Sequence of chain 1.D:
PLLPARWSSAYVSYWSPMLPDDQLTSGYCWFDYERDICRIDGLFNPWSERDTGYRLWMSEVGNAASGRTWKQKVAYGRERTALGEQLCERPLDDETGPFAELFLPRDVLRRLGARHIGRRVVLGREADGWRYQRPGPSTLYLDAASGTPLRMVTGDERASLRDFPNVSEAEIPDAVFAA

Binding-site contacts:
Ligand atom C4' contacts residue TYR20 of chain 1.D at 4.1 Å (hydrophobic).
Ligand atom C6' contacts residue ILE49 of chain 1.D at 3.8 Å (hydrophobic).
Ligand atom C3' contacts residue ARG175 of chain 1.D at 3.6 Å.
Ligand atom C2' contacts residue PPY1 of chain 1.N at 3.5 Å.
Ligand atom C2 contacts residue ARG175 of chain 1.D at 3.3 Å.
Ligand atom O3 contacts residue PPY1 of chain 1.N at 3.6 Å.
Ligand atom C1' contacts residue MET163 of chain 1.D at 4.3 Å (hydrophobic).
Ligand atom C3' contacts residue PPY1 of chain 1.N at 3.8 Å.
Ligand atom C1' contacts residue ARG175 of chain 1.D at 3.7 Å.
Ligand atom C3 contacts residue PHE112 of chain 1.D at 3.3 Å (hydrophobic).
Ligand atom C6' contacts residue PHE112 of chain 1.D at 4.2 Å (hydrophobic).
Ligand atom C4' contacts residue ILE49 of chain 1.D at 3.9 Å (hydrophobic).
Ligand atom C2' contacts residue ARG175 of chain 1.D at 3.3 Å.
Ligand atom C5' contacts residue PHE177 of chain 1.D at 3.8 Å (hydrophobic).
Ligand atom C5' contacts residue PHE40 of chain 1.D at 4.0 Å (hydrophobic).
Ligand atom O2 contacts residue ARG175 of chain 1.D at 4.3 Å.
Ligand atom O3 contacts residue ARG175 of chain 1.D at 3.5 Å (salt-bridge).
Ligand atom C6' contacts residue MET163 of chain 1.D at 4.1 Å (hydrophobic).
Ligand atom C1' contacts residue ILE49 of chain 1.D at 3.6 Å (hydrophobic).
Ligand atom O1 contacts residue MET163 of chain 1.D at 3.7 Å.
Ligand atom O2 contacts residue PHE112 of chain 1.D at 3.2 Å.
Ligand atom C6' contacts residue PHE40 of chain 1.D at 3.9 Å (hydrophobic).
Ligand atom C1 contacts residue PHE112 of chain 1.D at 3.3 Å (hydrophobic).
Ligand atom C3' contacts residue ILE49 of chain 1.D at 3.6 Å (hydrophobic).
Ligand atom C6' contacts residue ARG175 of chain 1.D at 4.2 Å.
Ligand atom O1 contacts residue PHE112 of chain 1.D at 3.9 Å.
Ligand atom C5' contacts residue CYS38 of chain 1.D at 4.0 Å (hydrophobic).
Ligand atom C2 contacts residue PHE112 of chain 1.D at 3.4 Å (hydrophobic).
Ligand atom C3 contacts residue MET163 of chain 1.D at 3.9 Å (hydrophobic).
Ligand atom C4' contacts residue CYS38 of chain 1.D at 4.0 Å (hydrophobic).
Ligand atom C1' contacts residue PHE112 of chain 1.D at 4.1 Å (hydrophobic).
Ligand atom O3 contacts residue PHE112 of chain 1.D at 3.8 Å.
Ligand atom C5' contacts residue ILE49 of chain 1.D at 4.0 Å (hydrophobic).
Ligand atom C2' contacts residue ILE49 of chain 1.D at 3.5 Å (hydrophobic).
Ligand atom C3 contacts residue ARG175 of chain 1.D at 3.4 Å.
Ligand atom C4' contacts residue PHE177 of chain 1.D at 4.1 Å (hydrophobic).
Ligand atom C1 contacts residue ARG175 of chain 1.D at 3.5 Å.
Ligand atom C4' contacts residue ARG175 of chain 1.D at 4.1 Å.
Ligand atom O3 contacts residue ILE49 of chain 1.D at 4.2 Å.
Ligand atom O1 contacts residue ARG175 of chain 1.D at 3.4 Å (salt-bridge).

A small-molecule ligand and the protein it binds are described below.
Small molecule (SMILES): O=C(O)C(=O)Cc1ccccc1